Sequence of chain 1.D:
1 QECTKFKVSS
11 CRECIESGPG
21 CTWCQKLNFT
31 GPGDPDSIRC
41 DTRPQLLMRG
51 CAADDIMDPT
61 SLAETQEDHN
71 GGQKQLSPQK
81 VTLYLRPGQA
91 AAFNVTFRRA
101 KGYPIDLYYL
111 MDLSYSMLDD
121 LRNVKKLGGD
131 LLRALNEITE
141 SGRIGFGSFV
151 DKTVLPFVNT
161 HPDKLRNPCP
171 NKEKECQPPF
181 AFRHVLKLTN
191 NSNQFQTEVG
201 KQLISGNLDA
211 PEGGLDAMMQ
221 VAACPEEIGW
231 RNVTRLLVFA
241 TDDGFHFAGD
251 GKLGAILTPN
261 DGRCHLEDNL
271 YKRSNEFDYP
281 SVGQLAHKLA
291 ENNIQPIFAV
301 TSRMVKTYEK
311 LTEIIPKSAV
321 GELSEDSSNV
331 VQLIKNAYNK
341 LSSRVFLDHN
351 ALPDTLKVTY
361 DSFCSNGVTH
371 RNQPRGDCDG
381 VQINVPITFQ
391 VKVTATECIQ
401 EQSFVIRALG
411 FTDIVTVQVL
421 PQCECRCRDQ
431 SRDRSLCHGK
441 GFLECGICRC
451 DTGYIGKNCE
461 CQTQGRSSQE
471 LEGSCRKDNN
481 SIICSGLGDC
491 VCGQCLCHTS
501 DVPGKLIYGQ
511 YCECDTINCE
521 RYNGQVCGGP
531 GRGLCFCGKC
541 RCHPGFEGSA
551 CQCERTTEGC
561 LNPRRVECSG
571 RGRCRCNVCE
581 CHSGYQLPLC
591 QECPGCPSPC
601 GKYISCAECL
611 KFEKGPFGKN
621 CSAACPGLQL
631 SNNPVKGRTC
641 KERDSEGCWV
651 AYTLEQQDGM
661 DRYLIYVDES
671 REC

Binding-site contacts:
Ligand atom C7 contacts residue ASN479 of chain 1.D at 2.4 Å.
Ligand atom O7 contacts residue ASN479 of chain 1.D at 3.0 Å (h-bond).
Ligand atom N2 contacts residue ASN479 of chain 1.D at 2.5 Å (h-bond).
Ligand atom C1 contacts residue ASN479 of chain 1.D at 3.0 Å.
Ligand atom C8 contacts residue ASN479 of chain 1.D at 2.7 Å.
Ligand atom O5 contacts residue ASN479 of chain 1.D at 4.2 Å.
Ligand atom C2 contacts residue ASN479 of chain 1.D at 3.1 Å.

The protein below binds the small molecule below.
Small molecule (SMILES): CC(=O)N[C@@H]1[C@@H](O)[C@H](O)[C@@H](CO)O[C@H]1O